Binding-site contacts:
Ligand atom N2 contacts residue TYR135 of chain 1.U at 4.1 Å.
Ligand atom O6 contacts residue SER120 of chain 1.U at 4.4 Å.
Ligand atom O7 contacts residue VAL104 of chain 1.U at 3.5 Å.
Ligand atom C6 contacts residue ASN118 of chain 1.U at 3.6 Å.
Ligand atom O7 contacts residue ASN118 of chain 1.U at 3.8 Å.
Ligand atom C2 contacts residue ASN118 of chain 1.U at 2.7 Å.
Ligand atom C5 contacts residue TYR135 of chain 1.U at 3.9 Å (hydrophobic).
Ligand atom C7 contacts residue VAL104 of chain 1.U at 4.2 Å (hydrophobic).
Ligand atom N2 contacts residue ASN118 of chain 1.U at 3.6 Å.
Ligand atom C7 contacts residue LEU137 of chain 1.U at 4.2 Å (hydrophobic).
Ligand atom C5 contacts residue ASN118 of chain 1.U at 2.8 Å.
Ligand atom O4 contacts residue TYR135 of chain 1.U at 3.9 Å.
Ligand atom O5 contacts residue TYR135 of chain 1.U at 4.2 Å.
Ligand atom C8 contacts residue ILE291 of chain 1.U at 4.5 Å (hydrophobic).
Ligand atom C8 contacts residue ASP290 of chain 1.U at 3.5 Å.
Ligand atom O7 contacts residue LEU137 of chain 1.U at 4.3 Å.
Ligand atom C2 contacts residue TYR135 of chain 1.U at 4.1 Å (hydrophobic).
Ligand atom C7 contacts residue THR105 of chain 1.U at 4.3 Å.
Ligand atom C1 contacts residue TYR135 of chain 1.U at 3.8 Å (hydrophobic).
Ligand atom C8 contacts residue TYR135 of chain 1.U at 3.6 Å (hydrophobic).
Ligand atom O6 contacts residue TYR135 of chain 1.U at 4.5 Å.
Ligand atom C3 contacts residue ASN118 of chain 1.U at 3.7 Å.
Ligand atom O5 contacts residue ASN118 of chain 1.U at 1.4 Å (h-bond).
Ligand atom C8 contacts residue VAL104 of chain 1.U at 4.2 Å (hydrophobic).
Ligand atom C1 contacts residue ASN118 of chain 1.U at 1.4 Å.
Ligand atom C6 contacts residue SER120 of chain 1.U at 4.4 Å.
Ligand atom C4 contacts residue TYR135 of chain 1.U at 4.2 Å (hydrophobic).
Ligand atom C3 contacts residue TYR135 of chain 1.U at 3.6 Å (hydrophobic).
Ligand atom C7 contacts residue ASN118 of chain 1.U at 4.1 Å.
Ligand atom O7 contacts residue THR105 of chain 1.U at 3.7 Å.
Ligand atom O3 contacts residue TYR135 of chain 1.U at 4.3 Å.
Ligand atom C8 contacts residue LEU137 of chain 1.U at 3.8 Å (hydrophobic).
Ligand atom O7 contacts residue TYR135 of chain 1.U at 3.0 Å (h-bond).
Ligand atom C4 contacts residue ASN118 of chain 1.U at 3.7 Å.
Ligand atom C7 contacts residue TYR135 of chain 1.U at 3.6 Å (hydrophobic).

The protein below binds the small molecule below.
Small molecule (SMILES): CC(=O)N[C@H]1[C@H](O[C@H]2[C@H](O)[C@@H](NC(C)=O)CO[C@@H]2CO)O[C@H](CO)[C@@H](O[C@@H]2O[C@H](CO)[C@@H](O)[C@H](O[C@H]3O[C@H](CO)[C@@H](O)[C@H](O)[C@@H]3O)[C@@H]2O)[C@@H]1O

Sequence of chain 1.U:
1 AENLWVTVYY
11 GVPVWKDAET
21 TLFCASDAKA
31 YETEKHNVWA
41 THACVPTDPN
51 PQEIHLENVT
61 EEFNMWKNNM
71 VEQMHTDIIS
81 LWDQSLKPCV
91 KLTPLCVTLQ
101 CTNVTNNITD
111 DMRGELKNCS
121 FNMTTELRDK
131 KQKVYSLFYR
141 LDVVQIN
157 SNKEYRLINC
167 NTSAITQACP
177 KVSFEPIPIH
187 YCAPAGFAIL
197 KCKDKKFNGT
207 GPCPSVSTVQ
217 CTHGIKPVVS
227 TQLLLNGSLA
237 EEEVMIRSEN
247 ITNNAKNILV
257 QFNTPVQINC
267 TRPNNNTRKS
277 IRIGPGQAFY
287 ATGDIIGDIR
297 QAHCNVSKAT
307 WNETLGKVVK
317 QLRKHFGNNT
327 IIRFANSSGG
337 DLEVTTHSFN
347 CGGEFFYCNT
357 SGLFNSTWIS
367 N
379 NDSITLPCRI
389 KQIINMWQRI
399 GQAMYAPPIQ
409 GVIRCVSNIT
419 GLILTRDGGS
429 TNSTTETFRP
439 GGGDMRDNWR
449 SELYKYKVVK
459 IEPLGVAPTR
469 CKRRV